Sequence of chain 2.A:
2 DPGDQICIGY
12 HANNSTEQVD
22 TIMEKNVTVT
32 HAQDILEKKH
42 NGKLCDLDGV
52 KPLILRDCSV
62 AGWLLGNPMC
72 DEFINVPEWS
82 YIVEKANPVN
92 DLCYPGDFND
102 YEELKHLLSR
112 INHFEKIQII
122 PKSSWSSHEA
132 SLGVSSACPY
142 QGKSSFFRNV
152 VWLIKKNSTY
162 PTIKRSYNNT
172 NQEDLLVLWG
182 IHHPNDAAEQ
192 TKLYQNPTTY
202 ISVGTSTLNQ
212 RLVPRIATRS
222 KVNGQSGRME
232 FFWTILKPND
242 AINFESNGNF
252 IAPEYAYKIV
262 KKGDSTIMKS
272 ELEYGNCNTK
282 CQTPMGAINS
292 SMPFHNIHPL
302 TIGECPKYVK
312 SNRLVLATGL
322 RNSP

Binding-site contacts:
Ligand atom N2 contacts residue ASN240 of chain 2.A at 3.1 Å (h-bond).
Ligand atom N2 contacts residue ASP241 of chain 2.A at 4.5 Å.
Ligand atom C5 contacts residue ASN169 of chain 2.A at 3.6 Å.
Ligand atom C7 contacts residue ASN169 of chain 2.A at 3.7 Å.
Ligand atom O7 contacts residue ASN169 of chain 2.A at 4.0 Å.
Ligand atom C8 contacts residue SER221 of chain 1.A at 3.5 Å.
Ligand atom C8 contacts residue ALA242 of chain 2.A at 3.5 Å (hydrophobic).
Ligand atom O6 contacts residue THR171 of chain 2.A at 4.5 Å.
Ligand atom C4 contacts residue ASN240 of chain 2.A at 3.8 Å.
Ligand atom O4 contacts residue ASN240 of chain 2.A at 3.6 Å.
Ligand atom C2 contacts residue ASN169 of chain 2.A at 2.5 Å.
Ligand atom C1 contacts residue ASN169 of chain 2.A at 1.4 Å.
Ligand atom O6 contacts residue ASN240 of chain 2.A at 4.2 Å.
Ligand atom N2 contacts residue ASN169 of chain 2.A at 3.0 Å (h-bond).
Ligand atom C5 contacts residue ASN240 of chain 2.A at 3.6 Å.
Ligand atom O5 contacts residue ASN169 of chain 2.A at 2.3 Å (h-bond).
Ligand atom C7 contacts residue ALA242 of chain 2.A at 4.3 Å (hydrophobic).
Ligand atom C8 contacts residue ASP241 of chain 2.A at 3.7 Å.
Ligand atom C2 contacts residue ASN240 of chain 2.A at 3.9 Å.
Ligand atom C8 contacts residue ASN240 of chain 2.A at 4.0 Å.
Ligand atom C3 contacts residue ASN169 of chain 2.A at 3.8 Å.
Ligand atom C1 contacts residue ASN240 of chain 2.A at 3.9 Å.
Ligand atom C3 contacts residue ASN240 of chain 2.A at 3.5 Å.
Ligand atom O5 contacts residue ASN240 of chain 2.A at 4.2 Å.
Ligand atom C4 contacts residue ASN169 of chain 2.A at 4.3 Å.
Ligand atom C7 contacts residue ASN240 of chain 2.A at 4.0 Å.

Sequence of chain 1.A:
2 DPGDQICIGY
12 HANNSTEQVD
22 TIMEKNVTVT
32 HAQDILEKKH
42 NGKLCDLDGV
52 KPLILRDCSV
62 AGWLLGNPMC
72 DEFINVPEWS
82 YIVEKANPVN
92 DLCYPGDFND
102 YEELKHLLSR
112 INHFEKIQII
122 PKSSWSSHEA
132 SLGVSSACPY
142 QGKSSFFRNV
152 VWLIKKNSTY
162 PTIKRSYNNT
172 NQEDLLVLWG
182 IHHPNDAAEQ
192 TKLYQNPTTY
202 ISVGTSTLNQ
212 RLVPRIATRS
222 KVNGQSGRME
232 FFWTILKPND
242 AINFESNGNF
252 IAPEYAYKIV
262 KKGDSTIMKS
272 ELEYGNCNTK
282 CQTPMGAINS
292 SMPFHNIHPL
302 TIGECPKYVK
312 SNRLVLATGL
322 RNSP

This small molecule binds to this protein.
Small molecule (SMILES): CC(=O)N[C@H]1[C@H](O[C@H]2[C@H](O)[C@@H](NC(C)=O)CO[C@@H]2CO)O[C@H](CO)[C@@H](O)[C@@H]1O